Binding-site contacts:
Ligand atom OXT contacts residue SER197 of chain 1.B at 3.8 Å.
Ligand atom CAA contacts residue GLY46 of chain 1.B at 3.5 Å.
Ligand atom CAT contacts residue HIS47 of chain 1.B at 3.8 Å.
Ligand atom CAM contacts residue HIS44 of chain 1.B at 3.7 Å.
Ligand atom C contacts residue SER196 of chain 1.B at 3.7 Å.
Ligand atom CAV contacts residue GLY46 of chain 1.B at 3.5 Å.
Ligand atom CAU contacts residue GLN164 of chain 1.B at 3.6 Å.
Ligand atom CAA contacts residue LEU50 of chain 1.B at 3.8 Å (hydrophobic).
Ligand atom CAB contacts residue EDO1 of chain 1.Q at 3.7 Å.
Ligand atom O contacts residue SER196 of chain 1.B at 3.5 Å.
Ligand atom OAF contacts residue MET40 of chain 1.B at 3.2 Å.
Ligand atom O contacts residue SER197 of chain 1.B at 3.4 Å (h-bond).
Ligand atom CAB contacts residue PHE157 of chain 1.B at 3.8 Å (hydrophobic).
Ligand atom OAE contacts residue HIS47 of chain 1.B at 3.1 Å (h-bond).
Ligand atom SBB contacts residue HIS47 of chain 1.B at 3.7 Å.
Ligand atom N contacts residue HIS44 of chain 1.B at 3.6 Å.
Ligand atom OAD contacts residue ASP161 of chain 1.B at 3.5 Å (salt-bridge).
Ligand atom C contacts residue SER197 of chain 1.B at 3.8 Å.
Ligand atom OAR contacts residue THR186 of chain 1.B at 3.8 Å.
Ligand atom CAU contacts residue EDO1 of chain 1.Q at 3.5 Å.
Ligand atom CAA contacts residue PRO185 of chain 1.B at 3.3 Å (hydrophobic).
Ligand atom OAR contacts residue VAL187 of chain 1.B at 3.1 Å (h-bond).
Ligand atom C contacts residue HIS44 of chain 1.B at 3.5 Å.
Ligand atom CAM contacts residue MET195 of chain 1.B at 3.3 Å (hydrophobic).
Ligand atom CAI contacts residue GLN164 of chain 1.B at 3.5 Å.
Ligand atom CAZ contacts residue HIS44 of chain 1.B at 3.5 Å.
Ligand atom CAN contacts residue GLY46 of chain 1.B at 3.8 Å.
Ligand atom CA contacts residue MET195 of chain 1.B at 3.6 Å (hydrophobic).
Ligand atom NAQ contacts residue HIS47 of chain 1.B at 2.9 Å (h-bond).
Ligand atom OAR contacts residue PRO185 of chain 1.B at 3.8 Å.
Ligand atom CAB contacts residue GLN164 of chain 1.B at 3.5 Å.
Ligand atom CAY contacts residue HIS44 of chain 1.B at 3.8 Å.
Ligand atom CAH contacts residue PRO38 of chain 1.B at 3.6 Å (hydrophobic).
Ligand atom CAJ contacts residue PRO38 of chain 1.B at 3.4 Å (hydrophobic).
Ligand atom CAI contacts residue EDO1 of chain 1.Q at 3.7 Å.
Ligand atom OAE contacts residue THR39 of chain 1.B at 3.3 Å.
Ligand atom OAR contacts residue GLY46 of chain 1.B at 3.5 Å.
Ligand atom CAO contacts residue HIS47 of chain 1.B at 3.8 Å.
Ligand atom OAE contacts residue MET40 of chain 1.B at 2.8 Å (h-bond).
Ligand atom OXT contacts residue HIS44 of chain 1.B at 2.5 Å.

A small-molecule ligand and the protein it binds are described below.
Small molecule (SMILES): COc1ccc2c(c1)cc(C(=O)NS(=O)(=O)c1ccc(C)cc1)n2CC(=O)O

Sequence of chain 1.B:
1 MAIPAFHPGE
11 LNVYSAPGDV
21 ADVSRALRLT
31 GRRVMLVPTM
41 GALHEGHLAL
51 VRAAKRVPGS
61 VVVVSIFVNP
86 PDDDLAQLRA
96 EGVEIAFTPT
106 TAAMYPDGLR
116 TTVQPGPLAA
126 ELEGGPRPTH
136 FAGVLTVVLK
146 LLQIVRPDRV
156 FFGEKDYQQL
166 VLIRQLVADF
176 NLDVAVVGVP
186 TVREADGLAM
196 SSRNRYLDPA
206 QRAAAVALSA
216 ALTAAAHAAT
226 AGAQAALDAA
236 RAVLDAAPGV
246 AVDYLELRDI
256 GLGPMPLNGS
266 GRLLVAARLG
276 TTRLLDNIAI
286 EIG